The protein below binds the small molecule below.
Small molecule (SMILES): CC(=O)N[C@H]1[C@H](O[C@H]2[C@H](O)[C@@H](NC(C)=O)CO[C@@H]2CO)O[C@H](CO)[C@@H](O)[C@@H]1O

Binding-site contacts:
Ligand atom N2 contacts residue ASN45 of chain 1.B at 3.0 Å (h-bond).
Ligand atom C8 contacts residue ARG326 of chain 1.B at 3.8 Å.
Ligand atom C4 contacts residue ASN45 of chain 1.B at 4.1 Å.
Ligand atom C6 contacts residue THR47 of chain 1.B at 3.9 Å.
Ligand atom C1 contacts residue ASN45 of chain 1.B at 1.5 Å.
Ligand atom C3 contacts residue ASN45 of chain 1.B at 3.8 Å.
Ligand atom C8 contacts residue ASP324 of chain 1.B at 4.3 Å.
Ligand atom C8 contacts residue GLU49 of chain 1.B at 3.9 Å.
Ligand atom C5 contacts residue ASN45 of chain 1.B at 3.7 Å.
Ligand atom O6 contacts residue THR47 of chain 1.B at 2.7 Å (h-bond).
Ligand atom O6 contacts residue ASN50 of chain 1.B at 3.8 Å.
Ligand atom O6 contacts residue GLU49 of chain 1.B at 3.7 Å.
Ligand atom C8 contacts residue ARG53 of chain 1.B at 4.2 Å.
Ligand atom C5 contacts residue ASN50 of chain 1.B at 4.1 Å.
Ligand atom O5 contacts residue ASN45 of chain 1.B at 2.3 Å (h-bond).
Ligand atom O5 contacts residue ASN50 of chain 1.B at 3.0 Å (h-bond).
Ligand atom C7 contacts residue ARG326 of chain 1.B at 4.3 Å.
Ligand atom O5 contacts residue THR47 of chain 1.B at 4.2 Å.
Ligand atom C5 contacts residue THR47 of chain 1.B at 4.5 Å.
Ligand atom O7 contacts residue ASN45 of chain 1.B at 3.5 Å (h-bond).
Ligand atom C6 contacts residue ASN50 of chain 1.B at 3.8 Å.
Ligand atom C1 contacts residue ASN50 of chain 1.B at 3.8 Å.
Ligand atom C2 contacts residue ASN45 of chain 1.B at 2.5 Å.
Ligand atom C6 contacts residue GLU49 of chain 1.B at 4.5 Å.
Ligand atom C7 contacts residue ASN45 of chain 1.B at 3.5 Å.

Sequence of chain 1.B:
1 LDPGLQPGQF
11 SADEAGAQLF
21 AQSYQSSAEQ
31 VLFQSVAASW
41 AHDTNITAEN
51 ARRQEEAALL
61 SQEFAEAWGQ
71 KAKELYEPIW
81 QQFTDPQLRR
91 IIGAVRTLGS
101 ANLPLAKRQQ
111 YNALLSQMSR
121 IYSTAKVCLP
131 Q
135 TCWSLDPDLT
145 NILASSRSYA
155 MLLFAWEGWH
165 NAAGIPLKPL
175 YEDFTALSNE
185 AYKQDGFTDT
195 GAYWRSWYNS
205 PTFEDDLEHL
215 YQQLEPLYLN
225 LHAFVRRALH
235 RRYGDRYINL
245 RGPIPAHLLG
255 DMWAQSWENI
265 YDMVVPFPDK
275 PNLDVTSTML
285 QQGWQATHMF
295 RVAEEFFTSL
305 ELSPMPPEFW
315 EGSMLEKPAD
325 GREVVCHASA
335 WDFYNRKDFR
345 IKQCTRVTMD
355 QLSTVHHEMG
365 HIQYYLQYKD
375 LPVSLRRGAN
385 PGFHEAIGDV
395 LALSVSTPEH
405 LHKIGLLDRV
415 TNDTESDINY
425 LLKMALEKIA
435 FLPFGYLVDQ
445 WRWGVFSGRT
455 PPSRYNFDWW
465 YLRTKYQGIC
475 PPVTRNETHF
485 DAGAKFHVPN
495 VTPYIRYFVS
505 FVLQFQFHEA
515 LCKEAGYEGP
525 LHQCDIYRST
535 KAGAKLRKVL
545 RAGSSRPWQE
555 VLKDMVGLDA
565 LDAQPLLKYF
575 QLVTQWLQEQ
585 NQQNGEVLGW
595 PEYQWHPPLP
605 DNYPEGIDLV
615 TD